A protein and the small-molecule ligand that binds it are described below.
Small molecule (SMILES): COC(=O)c1ccc([C@@](C/C=C/c2ccccc2)(Cc2ccc(C(F)(F)P(=O)(O)O)cc2)n2nnc3ccccc32)cc1

Sequence of chain 1.A:
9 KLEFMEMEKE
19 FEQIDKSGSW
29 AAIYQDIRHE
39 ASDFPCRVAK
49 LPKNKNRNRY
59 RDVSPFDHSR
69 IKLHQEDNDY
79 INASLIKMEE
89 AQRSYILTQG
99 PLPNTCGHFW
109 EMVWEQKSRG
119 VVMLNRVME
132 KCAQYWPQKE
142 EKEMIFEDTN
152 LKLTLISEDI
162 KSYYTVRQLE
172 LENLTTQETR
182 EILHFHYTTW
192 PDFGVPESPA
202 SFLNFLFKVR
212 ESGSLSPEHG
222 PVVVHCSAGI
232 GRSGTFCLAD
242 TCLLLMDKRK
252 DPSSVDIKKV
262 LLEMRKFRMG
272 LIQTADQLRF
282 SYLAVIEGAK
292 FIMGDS

Binding-site contacts:
Ligand atom C49 contacts residue ILE231 of chain 1.A at 3.6 Å (hydrophobic).
Ligand atom C41 contacts residue GLN274 of chain 1.A at 3.6 Å.
Ligand atom C6 contacts residue PHE194 of chain 1.A at 3.7 Å (hydrophobic).
Ligand atom O34 contacts residue ALA229 of chain 1.A at 2.8 Å (h-bond).
Ligand atom C45 contacts residue VAL61 of chain 1.A at 3.6 Å (hydrophobic).
Ligand atom F29 contacts residue PHE194 of chain 1.A at 3.5 Å.
Ligand atom O32 contacts residue ARG233 of chain 1.A at 2.9 Å (salt-bridge).
Ligand atom F30 contacts residue GLN274 of chain 1.A at 3.5 Å.
Ligand atom O33 contacts residue GLY230 of chain 1.A at 3.5 Å (h-bond).
Ligand atom O33 contacts residue GLY232 of chain 1.A at 2.9 Å (h-bond).
Ligand atom N23 contacts residue TYR58 of chain 1.A at 3.4 Å.
Ligand atom O34 contacts residue SER228 of chain 1.A at 3.0 Å (h-bond).
Ligand atom O34 contacts residue ARG233 of chain 1.A at 2.9 Å (salt-bridge).
Ligand atom F29 contacts residue ASP193 of chain 1.A at 3.5 Å.
Ligand atom O32 contacts residue CYS227 of chain 1.A at 3.5 Å (h-bond).
Ligand atom C5 contacts residue PHE194 of chain 1.A at 3.5 Å (hydrophobic).
Ligand atom C46 contacts residue ASP60 of chain 1.A at 3.3 Å.
Ligand atom P31 contacts residue CYS227 of chain 1.A at 3.5 Å.
Ligand atom F30 contacts residue PHE194 of chain 1.A at 3.5 Å.
Ligand atom C48 contacts residue GLY271 of chain 1.A at 3.7 Å.
Ligand atom C56 contacts residue TYR58 of chain 1.A at 3.7 Å (hydrophobic).
Ligand atom O34 contacts residue CYS227 of chain 1.A at 3.5 Å (h-bond).
Ligand atom C49 contacts residue GLN274 of chain 1.A at 3.6 Å.
Ligand atom N22 contacts residue ASP60 of chain 1.A at 3.1 Å (salt-bridge).
Ligand atom O33 contacts residue CYS227 of chain 1.A at 3.4 Å (h-bond).
Ligand atom C1 contacts residue TYR58 of chain 1.A at 3.6 Å (hydrophobic).
Ligand atom C17 contacts residue ARG59 of chain 1.A at 3.6 Å.
Ligand atom C3 contacts residue ALA229 of chain 1.A at 3.5 Å (hydrophobic).
Ligand atom O33 contacts residue ILE231 of chain 1.A at 3.1 Å (h-bond).
Ligand atom N22 contacts residue ARG59 of chain 1.A at 3.6 Å.
Ligand atom F29 contacts residue ARG233 of chain 1.A at 3.7 Å.
Ligand atom C46 contacts residue MET270 of chain 1.A at 3.5 Å (hydrophobic).
Ligand atom O33 contacts residue ALA229 of chain 1.A at 3.2 Å.
Ligand atom C4 contacts residue ALA229 of chain 1.A at 3.5 Å (hydrophobic).
Ligand atom C5 contacts residue ALA229 of chain 1.A at 3.7 Å (hydrophobic).
Ligand atom C47 contacts residue MET270 of chain 1.A at 3.6 Å (hydrophobic).
Ligand atom C13 contacts residue TYR58 of chain 1.A at 3.5 Å (hydrophobic).
Ligand atom O32 contacts residue GLY232 of chain 1.A at 3.5 Å.
Ligand atom P31 contacts residue ARG233 of chain 1.A at 3.7 Å.
Ligand atom C4 contacts residue PHE194 of chain 1.A at 3.7 Å (hydrophobic).